Sequence of chain 1.I:
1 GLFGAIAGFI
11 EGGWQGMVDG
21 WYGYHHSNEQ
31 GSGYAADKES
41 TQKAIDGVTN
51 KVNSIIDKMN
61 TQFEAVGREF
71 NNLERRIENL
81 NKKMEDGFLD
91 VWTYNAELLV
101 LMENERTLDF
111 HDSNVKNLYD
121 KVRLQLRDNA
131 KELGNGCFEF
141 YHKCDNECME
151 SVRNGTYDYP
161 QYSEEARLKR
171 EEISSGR

The small molecule below binds the protein below.
Small molecule (SMILES): CC(=O)N[C@@H]1[C@@H](O)[C@H](O)[C@@H](CO)O[C@H]1O

Binding-site contacts:
Ligand atom C5 contacts residue ASN154 of chain 1.I at 3.7 Å.
Ligand atom O7 contacts residue ASN154 of chain 1.I at 3.1 Å (h-bond).
Ligand atom C7 contacts residue ASN154 of chain 1.I at 3.1 Å.
Ligand atom C1 contacts residue ASN154 of chain 1.I at 1.4 Å.
Ligand atom C8 contacts residue ASN154 of chain 1.I at 3.9 Å.
Ligand atom C1 contacts residue THR156 of chain 1.I at 4.1 Å.
Ligand atom C3 contacts residue ASN154 of chain 1.I at 3.7 Å.
Ligand atom C2 contacts residue ASN154 of chain 1.I at 2.3 Å.
Ligand atom N2 contacts residue ASN154 of chain 1.I at 2.8 Å (h-bond).
Ligand atom C5 contacts residue THR156 of chain 1.I at 4.0 Å.
Ligand atom O5 contacts residue THR156 of chain 1.I at 3.5 Å (h-bond).
Ligand atom O6 contacts residue THR156 of chain 1.I at 4.4 Å.
Ligand atom C6 contacts residue THR156 of chain 1.I at 3.9 Å.
Ligand atom C4 contacts residue ASN154 of chain 1.I at 4.2 Å.
Ligand atom O5 contacts residue ASN154 of chain 1.I at 2.4 Å (h-bond).